A small-molecule ligand and the protein it binds are described below.
Small molecule (SMILES): CC(=O)N[C@@H]1[C@@H](O)[C@H](O)[C@@H](CO)O[C@H]1O

Binding-site contacts:
Ligand atom C8 contacts residue ASN315 of chain 42.K at 3.5 Å.
Ligand atom C2 contacts residue ASN315 of chain 42.K at 2.5 Å.
Ligand atom O5 contacts residue VAL314 of chain 42.K at 3.8 Å.
Ligand atom O7 contacts residue ASN315 of chain 42.K at 4.2 Å.
Ligand atom C3 contacts residue ASN315 of chain 42.K at 3.8 Å.
Ligand atom C7 contacts residue ASN315 of chain 42.K at 3.3 Å.
Ligand atom C6 contacts residue THR313 of chain 42.K at 4.5 Å.
Ligand atom C8 contacts residue ILE281 of chain 42.K at 4.5 Å (hydrophobic).
Ligand atom C4 contacts residue ASN315 of chain 42.K at 4.3 Å.
Ligand atom C6 contacts residue ASN315 of chain 42.K at 4.5 Å.
Ligand atom O5 contacts residue THR313 of chain 42.K at 4.3 Å.
Ligand atom C1 contacts residue VAL314 of chain 42.K at 4.4 Å (hydrophobic).
Ligand atom C5 contacts residue ASN315 of chain 42.K at 3.7 Å.
Ligand atom N2 contacts residue ASN315 of chain 42.K at 2.8 Å (h-bond).
Ligand atom C1 contacts residue ASN315 of chain 42.K at 1.4 Å.
Ligand atom O5 contacts residue ASN315 of chain 42.K at 2.4 Å (h-bond).

Sequence of chain 42.K:
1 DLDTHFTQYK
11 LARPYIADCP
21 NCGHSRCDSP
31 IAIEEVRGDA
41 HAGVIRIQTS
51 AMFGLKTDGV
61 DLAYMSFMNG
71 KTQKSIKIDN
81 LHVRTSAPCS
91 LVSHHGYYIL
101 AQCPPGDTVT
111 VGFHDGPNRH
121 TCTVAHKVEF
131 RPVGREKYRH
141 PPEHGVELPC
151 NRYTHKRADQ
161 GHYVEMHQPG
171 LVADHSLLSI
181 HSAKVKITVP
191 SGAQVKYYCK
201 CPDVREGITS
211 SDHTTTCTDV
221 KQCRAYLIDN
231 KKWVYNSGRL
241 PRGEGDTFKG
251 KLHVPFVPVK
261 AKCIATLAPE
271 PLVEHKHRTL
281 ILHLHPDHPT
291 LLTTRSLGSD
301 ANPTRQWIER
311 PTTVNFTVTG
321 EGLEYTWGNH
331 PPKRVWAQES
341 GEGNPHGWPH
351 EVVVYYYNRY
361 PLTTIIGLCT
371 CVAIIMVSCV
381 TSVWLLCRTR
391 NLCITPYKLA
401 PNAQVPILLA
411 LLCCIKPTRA